Sequence of chain 1.F:
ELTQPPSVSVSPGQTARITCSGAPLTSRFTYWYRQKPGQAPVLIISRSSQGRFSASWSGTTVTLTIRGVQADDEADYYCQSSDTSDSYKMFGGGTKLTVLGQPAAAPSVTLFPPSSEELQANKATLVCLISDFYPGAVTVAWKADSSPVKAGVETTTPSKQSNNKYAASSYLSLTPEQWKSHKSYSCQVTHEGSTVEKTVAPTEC

Sequence of chain 1.D:
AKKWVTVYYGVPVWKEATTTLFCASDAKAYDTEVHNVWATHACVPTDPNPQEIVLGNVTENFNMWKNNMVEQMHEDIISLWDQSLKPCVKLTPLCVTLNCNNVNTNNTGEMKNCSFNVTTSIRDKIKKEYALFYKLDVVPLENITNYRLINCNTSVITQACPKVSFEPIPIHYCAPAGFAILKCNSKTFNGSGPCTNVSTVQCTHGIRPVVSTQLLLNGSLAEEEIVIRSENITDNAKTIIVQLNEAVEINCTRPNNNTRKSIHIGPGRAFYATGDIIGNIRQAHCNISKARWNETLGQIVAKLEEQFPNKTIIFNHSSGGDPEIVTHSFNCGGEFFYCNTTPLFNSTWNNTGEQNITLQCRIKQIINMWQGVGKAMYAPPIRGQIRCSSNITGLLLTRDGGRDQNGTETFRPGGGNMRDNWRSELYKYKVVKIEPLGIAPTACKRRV

Binding-site contacts:
Ligand atom O4 contacts residue TYR104 of chain 1.E at 3.1 Å.
Ligand atom N2 contacts residue GLY105 of chain 1.E at 3.3 Å.
Ligand atom C2 contacts residue ASN347 of chain 1.D at 2.5 Å.
Ligand atom O6 contacts residue TYR104 of chain 1.E at 3.5 Å.
Ligand atom C1 contacts residue ASN347 of chain 1.D at 2.1 Å.
Ligand atom O6 contacts residue ARG102 of chain 1.E at 3.4 Å.
Ligand atom C6 contacts residue VAL106 of chain 1.E at 3.4 Å (hydrophobic).
Ligand atom O3 contacts residue TYR104 of chain 1.E at 3.0 Å (h-bond).
Ligand atom C7 contacts residue ASN347 of chain 1.D at 3.4 Å.
Ligand atom O5 contacts residue ASN347 of chain 1.D at 3.1 Å (h-bond).
Ligand atom C2 contacts residue TYR104 of chain 1.E at 2.8 Å (hydrophobic).
Ligand atom O6 contacts residue VAL106 of chain 1.E at 2.9 Å (h-bond).
Ligand atom C3 contacts residue HIS345 of chain 1.D at 3.5 Å.
Ligand atom C8 contacts residue ARG342 of chain 1.D at 3.5 Å.
Ligand atom O3 contacts residue TYR104 of chain 1.E at 2.4 Å (h-bond).
Ligand atom C3 contacts residue ASN347 of chain 1.D at 3.0 Å.
Ligand atom C3 contacts residue GLY105 of chain 1.E at 3.3 Å.
Ligand atom C2 contacts residue VAL106 of chain 1.E at 3.4 Å (hydrophobic).
Ligand atom C6 contacts residue VAL107 of chain 1.E at 3.3 Å (hydrophobic).
Ligand atom C5 contacts residue HIS345 of chain 1.D at 3.1 Å.
Ligand atom C8 contacts residue GLU422 of chain 1.D at 3.4 Å.
Ligand atom C8 contacts residue GLY421 of chain 1.D at 3.4 Å.
Ligand atom O7 contacts residue GLU422 of chain 1.D at 3.0 Å.
Ligand atom O3 contacts residue GLY105 of chain 1.E at 3.2 Å.
Ligand atom O4 contacts residue SER52 of chain 1.F at 3.5 Å (h-bond).
Ligand atom C3 contacts residue VAL106 of chain 1.E at 2.8 Å (hydrophobic).
Ligand atom O5 contacts residue ASN424 of chain 1.D at 3.5 Å.
Ligand atom C3 contacts residue ILE103 of chain 1.E at 3.0 Å (hydrophobic).
Ligand atom C8 contacts residue NAG1 of chain 1.X at 3.1 Å.
Ligand atom O3 contacts residue NAG1 of chain 1.X at 3.3 Å.
Ligand atom N2 contacts residue VAL106 of chain 1.E at 3.3 Å (h-bond).
Ligand atom O5 contacts residue VAL106 of chain 1.E at 3.4 Å.
Ligand atom O2 contacts residue TYR104 of chain 1.E at 3.4 Å (h-bond).
Ligand atom C1 contacts residue VAL106 of chain 1.E at 3.3 Å (hydrophobic).
Ligand atom C5 contacts residue ASN347 of chain 1.D at 3.5 Å.
Ligand atom C5 contacts residue VAL106 of chain 1.E at 2.9 Å (hydrophobic).
Ligand atom O4 contacts residue VAL106 of chain 1.E at 3.3 Å.
Ligand atom O6 contacts residue VAL107 of chain 1.E at 3.5 Å (h-bond).
Ligand atom N2 contacts residue ASN347 of chain 1.D at 2.2 Å (h-bond).
Ligand atom C3 contacts residue TYR104 of chain 1.E at 2.9 Å (hydrophobic).

The protein below binds the small molecule below.
Small molecule (SMILES): CC(=O)N[C@H]1[C@H](O[C@H]2[C@H](O)[C@@H](NC(C)=O)CO[C@@H]2CO)O[C@H](CO)[C@@H](O[C@@H]2O[C@H](CO[C@H]3O[C@H](CO)[C@@H](O)[C@H](O)[C@@H]3O)[C@@H](O)[C@H](O[C@H]3O[C@H](CO[C@H]4O[C@H](CO)[C@@H](O)[C@H](O)[C@@H]4O)[C@@H](O)[C@H](O)[C@@H]3O)[C@@H]2O)[C@@H]1O

Sequence of chain 1.E:
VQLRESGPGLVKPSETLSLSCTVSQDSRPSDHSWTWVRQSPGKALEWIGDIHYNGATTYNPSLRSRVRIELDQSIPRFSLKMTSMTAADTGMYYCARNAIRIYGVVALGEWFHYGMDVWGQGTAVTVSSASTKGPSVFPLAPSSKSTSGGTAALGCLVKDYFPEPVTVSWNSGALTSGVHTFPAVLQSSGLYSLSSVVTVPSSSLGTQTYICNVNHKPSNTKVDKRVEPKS